Sequence of chain 31.F:
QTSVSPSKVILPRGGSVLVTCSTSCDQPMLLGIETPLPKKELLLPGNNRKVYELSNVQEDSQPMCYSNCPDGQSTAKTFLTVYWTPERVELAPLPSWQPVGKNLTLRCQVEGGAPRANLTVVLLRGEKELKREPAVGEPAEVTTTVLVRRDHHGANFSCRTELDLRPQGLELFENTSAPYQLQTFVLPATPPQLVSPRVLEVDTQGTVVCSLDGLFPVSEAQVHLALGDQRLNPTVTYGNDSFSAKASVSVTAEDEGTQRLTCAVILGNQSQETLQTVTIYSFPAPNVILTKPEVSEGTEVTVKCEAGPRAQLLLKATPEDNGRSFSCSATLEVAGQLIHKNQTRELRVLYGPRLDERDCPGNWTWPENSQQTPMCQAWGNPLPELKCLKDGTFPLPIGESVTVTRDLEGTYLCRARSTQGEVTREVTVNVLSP

A small-molecule ligand and the protein it binds are described below.
Small molecule (SMILES): CC(=O)N[C@@H]1[C@@H](O)[C@H](O)[C@@H](CO)O[C@H]1O

Binding-site contacts:
Ligand atom C3 contacts residue GLU127 of chain 31.F at 3.6 Å.
Ligand atom C8 contacts residue ASN156 of chain 31.F at 4.2 Å.
Ligand atom C1 contacts residue GLY126 of chain 31.F at 3.4 Å.
Ligand atom O5 contacts residue GLY126 of chain 31.F at 3.7 Å.
Ligand atom C3 contacts residue ASN156 of chain 31.F at 3.6 Å.
Ligand atom C5 contacts residue GLU127 of chain 31.F at 3.6 Å.
Ligand atom O4 contacts residue GLU127 of chain 31.F at 3.1 Å (salt-bridge).
Ligand atom C6 contacts residue LYS128 of chain 31.F at 4.3 Å.
Ligand atom C4 contacts residue ASN156 of chain 31.F at 4.2 Å.
Ligand atom O3 contacts residue GLU127 of chain 31.F at 4.2 Å.
Ligand atom C6 contacts residue GLU127 of chain 31.F at 3.8 Å.
Ligand atom N2 contacts residue ASN156 of chain 31.F at 2.5 Å (h-bond).
Ligand atom C5 contacts residue GLY126 of chain 31.F at 4.0 Å.
Ligand atom C4 contacts residue GLU127 of chain 31.F at 3.6 Å.
Ligand atom O5 contacts residue ASN156 of chain 31.F at 2.5 Å (h-bond).
Ligand atom C1 contacts residue ASN156 of chain 31.F at 1.4 Å.
Ligand atom O7 contacts residue ASN156 of chain 31.F at 3.2 Å (h-bond).
Ligand atom C7 contacts residue ASN156 of chain 31.F at 3.3 Å.
Ligand atom C8 contacts residue PRO179 of chain 31.F at 4.4 Å (hydrophobic).
Ligand atom C5 contacts residue ASN156 of chain 31.F at 3.7 Å.
Ligand atom C2 contacts residue ASN156 of chain 31.F at 2.3 Å.